Sequence of chain 1.A:
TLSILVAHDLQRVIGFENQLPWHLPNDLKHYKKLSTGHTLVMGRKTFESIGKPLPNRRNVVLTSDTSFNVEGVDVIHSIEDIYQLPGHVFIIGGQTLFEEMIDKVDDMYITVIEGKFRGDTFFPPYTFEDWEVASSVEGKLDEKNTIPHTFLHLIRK

This protein binds this small molecule.
Small molecule (SMILES): COc1cc(-c2c(C)cccc2C)cc([C@H](C)C#Cc2c(C)nc(N)nc2N)c1

Binding-site contacts:
Ligand atom C19 contacts residue ILE51 of chain 1.A at 3.8 Å (hydrophobic).
Ligand atom C13 contacts residue ILE51 of chain 1.A at 3.5 Å (hydrophobic).
Ligand atom C26 contacts residue LEU29 of chain 1.A at 3.7 Å (hydrophobic).
Ligand atom C8 contacts residue ASP28 of chain 1.A at 3.0 Å.
Ligand atom C26 contacts residue LEU21 of chain 1.A at 3.7 Å (hydrophobic).
Ligand atom N2 contacts residue ALA8 of chain 1.A at 3.8 Å.
Ligand atom C14 contacts residue ILE51 of chain 1.A at 3.6 Å (hydrophobic).
Ligand atom N7 contacts residue VAL7 of chain 1.A at 3.0 Å (h-bond).
Ligand atom N2 contacts residue LEU6 of chain 1.A at 3.3 Å (h-bond).
Ligand atom C22 contacts residue GLN20 of chain 1.A at 3.7 Å.
Ligand atom C3 contacts residue ALA8 of chain 1.A at 3.6 Å (hydrophobic).
Ligand atom C27 contacts residue SER50 of chain 1.A at 3.3 Å.
Ligand atom C1 contacts residue NDP1 of chain 1.C at 3.2 Å.
Ligand atom N4 contacts residue TYR32 of chain 1.A at 3.9 Å.
Ligand atom C3 contacts residue ASP28 of chain 1.A at 3.9 Å.
Ligand atom C1 contacts residue LEU6 of chain 1.A at 3.8 Å (hydrophobic).
Ligand atom C6 contacts residue NDP1 of chain 1.C at 3.7 Å.
Ligand atom C27 contacts residue ILE51 of chain 1.A at 3.8 Å (hydrophobic).
Ligand atom N9 contacts residue ILE93 of chain 1.A at 3.0 Å (h-bond).
Ligand atom C12 contacts residue ILE51 of chain 1.A at 3.7 Å (hydrophobic).
Ligand atom C3 contacts residue VAL7 of chain 1.A at 3.6 Å (hydrophobic).
Ligand atom C5 contacts residue TYR32 of chain 1.A at 3.7 Å (hydrophobic).
Ligand atom C15 contacts residue ILE51 of chain 1.A at 3.7 Å (hydrophobic).
Ligand atom C8 contacts residue LEU21 of chain 1.A at 3.8 Å (hydrophobic).
Ligand atom C13 contacts residue TYR32 of chain 1.A at 3.5 Å (hydrophobic).
Ligand atom N7 contacts residue ASP28 of chain 1.A at 3.5 Å (salt-bridge).
Ligand atom C3 contacts residue NDP1 of chain 1.C at 3.9 Å.
Ligand atom C10 contacts residue TYR32 of chain 1.A at 3.8 Å (hydrophobic).
Ligand atom N9 contacts residue NDP1 of chain 1.C at 3.5 Å (h-bond).
Ligand atom N7 contacts residue ALA8 of chain 1.A at 3.4 Å (h-bond).
Ligand atom N9 contacts residue LEU6 of chain 1.A at 3.3 Å (h-bond).
Ligand atom C1 contacts residue TYR32 of chain 1.A at 3.7 Å (hydrophobic).
Ligand atom N2 contacts residue VAL7 of chain 1.A at 3.5 Å.
Ligand atom N2 contacts residue NDP1 of chain 1.C at 3.3 Å (h-bond).
Ligand atom C8 contacts residue LEU29 of chain 1.A at 3.7 Å (hydrophobic).
Ligand atom C6 contacts residue TYR32 of chain 1.A at 3.6 Å (hydrophobic).
Ligand atom C5 contacts residue ASP28 of chain 1.A at 3.3 Å.
Ligand atom N7 contacts residue THR112 of chain 1.A at 3.8 Å.
Ligand atom N4 contacts residue ASP28 of chain 1.A at 2.8 Å (salt-bridge).
Ligand atom C23 contacts residue GLN20 of chain 1.A at 3.4 Å.